Sequence of chain 1.A:
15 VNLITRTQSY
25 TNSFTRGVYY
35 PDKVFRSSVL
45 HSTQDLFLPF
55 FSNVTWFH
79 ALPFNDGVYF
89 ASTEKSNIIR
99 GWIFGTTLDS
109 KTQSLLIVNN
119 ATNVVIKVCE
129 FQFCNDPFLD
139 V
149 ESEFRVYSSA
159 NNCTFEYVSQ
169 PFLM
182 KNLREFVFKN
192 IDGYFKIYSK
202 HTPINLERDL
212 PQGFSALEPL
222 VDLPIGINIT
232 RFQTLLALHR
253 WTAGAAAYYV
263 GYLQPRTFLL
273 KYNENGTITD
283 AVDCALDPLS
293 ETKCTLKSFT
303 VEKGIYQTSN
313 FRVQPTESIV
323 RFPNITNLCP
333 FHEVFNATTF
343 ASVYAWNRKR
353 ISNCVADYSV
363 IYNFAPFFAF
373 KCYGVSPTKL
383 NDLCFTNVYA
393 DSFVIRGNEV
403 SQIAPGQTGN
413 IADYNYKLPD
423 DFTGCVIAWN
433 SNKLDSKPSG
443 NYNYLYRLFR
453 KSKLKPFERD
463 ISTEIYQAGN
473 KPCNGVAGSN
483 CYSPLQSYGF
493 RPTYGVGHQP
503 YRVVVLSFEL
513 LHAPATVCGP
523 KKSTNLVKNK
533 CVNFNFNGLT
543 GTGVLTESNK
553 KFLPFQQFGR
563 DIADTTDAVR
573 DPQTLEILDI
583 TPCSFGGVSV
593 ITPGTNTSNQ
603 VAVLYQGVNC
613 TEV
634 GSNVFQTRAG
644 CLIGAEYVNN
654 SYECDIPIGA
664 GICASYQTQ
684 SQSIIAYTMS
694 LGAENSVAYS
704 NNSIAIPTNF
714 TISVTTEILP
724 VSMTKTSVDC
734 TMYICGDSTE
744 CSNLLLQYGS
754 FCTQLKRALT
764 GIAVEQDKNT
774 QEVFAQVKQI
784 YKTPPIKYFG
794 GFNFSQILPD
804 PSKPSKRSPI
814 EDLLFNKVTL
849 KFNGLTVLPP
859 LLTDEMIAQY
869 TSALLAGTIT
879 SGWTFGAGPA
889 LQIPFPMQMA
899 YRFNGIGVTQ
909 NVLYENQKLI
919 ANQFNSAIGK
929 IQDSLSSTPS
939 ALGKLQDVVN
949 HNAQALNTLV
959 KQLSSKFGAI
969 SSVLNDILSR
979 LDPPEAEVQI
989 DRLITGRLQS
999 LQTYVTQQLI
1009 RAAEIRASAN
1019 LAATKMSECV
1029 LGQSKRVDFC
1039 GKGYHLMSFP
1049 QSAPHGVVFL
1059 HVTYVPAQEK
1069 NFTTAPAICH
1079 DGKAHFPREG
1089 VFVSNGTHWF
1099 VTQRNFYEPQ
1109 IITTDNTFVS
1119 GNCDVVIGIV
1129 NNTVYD

Binding-site contacts:
Ligand atom O7 contacts residue ASN277 of chain 1.A at 4.3 Å.
Ligand atom C7 contacts residue ASN277 of chain 1.A at 3.4 Å.
Ligand atom N2 contacts residue ASN277 of chain 1.A at 2.9 Å (h-bond).
Ligand atom C5 contacts residue ASN277 of chain 1.A at 3.7 Å.
Ligand atom C2 contacts residue ASN277 of chain 1.A at 2.4 Å.
Ligand atom C4 contacts residue ASN277 of chain 1.A at 4.2 Å.
Ligand atom C1 contacts residue ASN277 of chain 1.A at 1.4 Å.
Ligand atom C6 contacts residue ASN277 of chain 1.A at 4.2 Å.
Ligand atom C3 contacts residue ASN277 of chain 1.A at 3.8 Å.
Ligand atom O5 contacts residue ASN277 of chain 1.A at 2.4 Å (h-bond).
Ligand atom C8 contacts residue ASN277 of chain 1.A at 3.5 Å.

The small molecule below binds the protein below.
Small molecule (SMILES): CC(=O)N[C@@H]1[C@@H](O)[C@H](O)[C@@H](CO)O[C@H]1O